Sequence of chain 1.E:
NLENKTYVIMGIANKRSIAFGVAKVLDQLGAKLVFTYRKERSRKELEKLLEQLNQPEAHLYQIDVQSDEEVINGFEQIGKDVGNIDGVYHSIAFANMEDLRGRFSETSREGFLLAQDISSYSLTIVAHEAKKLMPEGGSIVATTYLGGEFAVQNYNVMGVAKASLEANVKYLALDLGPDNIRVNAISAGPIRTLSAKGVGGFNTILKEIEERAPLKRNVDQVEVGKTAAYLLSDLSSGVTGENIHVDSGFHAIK

A protein and the small-molecule ligand that binds it are described below.
Small molecule (SMILES): N[C@@H](CCC(=O)O)C(=O)O

Binding-site contacts:
Ligand atom CB contacts residue ARG129 of chain 1.E at 4.3 Å.
Ligand atom O contacts residue ARG129 of chain 1.E at 4.0 Å.
Ligand atom CG contacts residue ARG129 of chain 1.E at 3.7 Å.
Ligand atom OXT contacts residue GLY228 of chain 1.E at 4.4 Å.
Ligand atom CD contacts residue GLY229 of chain 1.E at 4.2 Å.
Ligand atom N contacts residue ARG129 of chain 1.E at 4.5 Å.
Ligand atom OE1 contacts residue GLY228 of chain 1.E at 4.0 Å.
Ligand atom OXT contacts residue ARG129 of chain 1.E at 2.1 Å (salt-bridge).
Ligand atom OE1 contacts residue GLY229 of chain 1.E at 3.2 Å (h-bond).
Ligand atom N contacts residue GLY229 of chain 1.E at 3.7 Å.
Ligand atom CA contacts residue ARG129 of chain 1.E at 4.2 Å.
Ligand atom N contacts residue GLY228 of chain 1.E at 4.3 Å.
Ligand atom CD contacts residue GLY228 of chain 1.E at 4.4 Å.
Ligand atom C contacts residue ARG129 of chain 1.E at 3.2 Å.